Binding-site contacts:
Ligand atom C09 contacts residue LEU88 of chain 1.A at 4.4 Å (hydrophobic).
Ligand atom C01 contacts residue ARG45 of chain 1.A at 4.1 Å.
Ligand atom C03 contacts residue ASN44 of chain 1.A at 3.3 Å.
Ligand atom C03 contacts residue LYS41 of chain 1.A at 4.1 Å.
Ligand atom C09 contacts residue ASN90 of chain 1.A at 3.5 Å.
Ligand atom C06 contacts residue PRO89 of chain 1.A at 4.0 Å (hydrophobic).
Ligand atom C04 contacts residue LEU88 of chain 1.A at 3.7 Å (hydrophobic).
Ligand atom C03 contacts residue ASN42 of chain 1.A at 3.8 Å.
Ligand atom N02 contacts residue ASN44 of chain 1.A at 4.2 Å.
Ligand atom C08 contacts residue ASN90 of chain 1.A at 3.3 Å.
Ligand atom C03 contacts residue LEU88 of chain 1.A at 4.1 Å (hydrophobic).
Ligand atom C08 contacts residue PRO89 of chain 1.A at 4.4 Å (hydrophobic).
Ligand atom N02 contacts residue LEU88 of chain 1.A at 3.7 Å.
Ligand atom N07 contacts residue PRO89 of chain 1.A at 3.8 Å.
Ligand atom C01 contacts residue LEU88 of chain 1.A at 3.8 Å (hydrophobic).
Ligand atom C01 contacts residue ASN44 of chain 1.A at 4.3 Å.
Ligand atom N07 contacts residue ASN90 of chain 1.A at 4.3 Å.
Ligand atom C05 contacts residue LEU88 of chain 1.A at 3.9 Å (hydrophobic).
Ligand atom C09 contacts residue ASN42 of chain 1.A at 4.0 Å.

The small molecule below binds the protein below.
Small molecule (SMILES): CN(C)c1ccncc1

Sequence of chain 1.A:
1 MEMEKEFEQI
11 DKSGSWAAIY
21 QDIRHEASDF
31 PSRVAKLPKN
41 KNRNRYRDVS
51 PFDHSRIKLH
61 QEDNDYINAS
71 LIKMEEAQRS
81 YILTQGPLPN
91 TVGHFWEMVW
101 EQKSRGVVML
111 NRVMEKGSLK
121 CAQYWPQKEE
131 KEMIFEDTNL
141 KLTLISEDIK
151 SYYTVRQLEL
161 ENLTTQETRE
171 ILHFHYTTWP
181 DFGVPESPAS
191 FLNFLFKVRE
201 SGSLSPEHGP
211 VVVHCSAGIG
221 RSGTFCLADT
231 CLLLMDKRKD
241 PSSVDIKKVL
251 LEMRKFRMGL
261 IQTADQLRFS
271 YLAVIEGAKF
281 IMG